Binding-site contacts:
Ligand atom C2 contacts residue ASN947 of chain 1.B at 2.5 Å.
Ligand atom C3 contacts residue ASN947 of chain 1.B at 3.8 Å.
Ligand atom O5 contacts residue ASN947 of chain 1.B at 2.4 Å (h-bond).
Ligand atom C6 contacts residue ARG1008 of chain 1.B at 4.4 Å.
Ligand atom O6 contacts residue ARG1008 of chain 1.B at 3.6 Å (salt-bridge).
Ligand atom C5 contacts residue ASN947 of chain 1.B at 3.6 Å.
Ligand atom N2 contacts residue ASN947 of chain 1.B at 2.9 Å (h-bond).
Ligand atom C1 contacts residue ASN947 of chain 1.B at 1.4 Å.
Ligand atom C7 contacts residue ASN947 of chain 1.B at 4.1 Å.
Ligand atom C4 contacts residue ASN947 of chain 1.B at 4.2 Å.

Sequence of chain 1.B:
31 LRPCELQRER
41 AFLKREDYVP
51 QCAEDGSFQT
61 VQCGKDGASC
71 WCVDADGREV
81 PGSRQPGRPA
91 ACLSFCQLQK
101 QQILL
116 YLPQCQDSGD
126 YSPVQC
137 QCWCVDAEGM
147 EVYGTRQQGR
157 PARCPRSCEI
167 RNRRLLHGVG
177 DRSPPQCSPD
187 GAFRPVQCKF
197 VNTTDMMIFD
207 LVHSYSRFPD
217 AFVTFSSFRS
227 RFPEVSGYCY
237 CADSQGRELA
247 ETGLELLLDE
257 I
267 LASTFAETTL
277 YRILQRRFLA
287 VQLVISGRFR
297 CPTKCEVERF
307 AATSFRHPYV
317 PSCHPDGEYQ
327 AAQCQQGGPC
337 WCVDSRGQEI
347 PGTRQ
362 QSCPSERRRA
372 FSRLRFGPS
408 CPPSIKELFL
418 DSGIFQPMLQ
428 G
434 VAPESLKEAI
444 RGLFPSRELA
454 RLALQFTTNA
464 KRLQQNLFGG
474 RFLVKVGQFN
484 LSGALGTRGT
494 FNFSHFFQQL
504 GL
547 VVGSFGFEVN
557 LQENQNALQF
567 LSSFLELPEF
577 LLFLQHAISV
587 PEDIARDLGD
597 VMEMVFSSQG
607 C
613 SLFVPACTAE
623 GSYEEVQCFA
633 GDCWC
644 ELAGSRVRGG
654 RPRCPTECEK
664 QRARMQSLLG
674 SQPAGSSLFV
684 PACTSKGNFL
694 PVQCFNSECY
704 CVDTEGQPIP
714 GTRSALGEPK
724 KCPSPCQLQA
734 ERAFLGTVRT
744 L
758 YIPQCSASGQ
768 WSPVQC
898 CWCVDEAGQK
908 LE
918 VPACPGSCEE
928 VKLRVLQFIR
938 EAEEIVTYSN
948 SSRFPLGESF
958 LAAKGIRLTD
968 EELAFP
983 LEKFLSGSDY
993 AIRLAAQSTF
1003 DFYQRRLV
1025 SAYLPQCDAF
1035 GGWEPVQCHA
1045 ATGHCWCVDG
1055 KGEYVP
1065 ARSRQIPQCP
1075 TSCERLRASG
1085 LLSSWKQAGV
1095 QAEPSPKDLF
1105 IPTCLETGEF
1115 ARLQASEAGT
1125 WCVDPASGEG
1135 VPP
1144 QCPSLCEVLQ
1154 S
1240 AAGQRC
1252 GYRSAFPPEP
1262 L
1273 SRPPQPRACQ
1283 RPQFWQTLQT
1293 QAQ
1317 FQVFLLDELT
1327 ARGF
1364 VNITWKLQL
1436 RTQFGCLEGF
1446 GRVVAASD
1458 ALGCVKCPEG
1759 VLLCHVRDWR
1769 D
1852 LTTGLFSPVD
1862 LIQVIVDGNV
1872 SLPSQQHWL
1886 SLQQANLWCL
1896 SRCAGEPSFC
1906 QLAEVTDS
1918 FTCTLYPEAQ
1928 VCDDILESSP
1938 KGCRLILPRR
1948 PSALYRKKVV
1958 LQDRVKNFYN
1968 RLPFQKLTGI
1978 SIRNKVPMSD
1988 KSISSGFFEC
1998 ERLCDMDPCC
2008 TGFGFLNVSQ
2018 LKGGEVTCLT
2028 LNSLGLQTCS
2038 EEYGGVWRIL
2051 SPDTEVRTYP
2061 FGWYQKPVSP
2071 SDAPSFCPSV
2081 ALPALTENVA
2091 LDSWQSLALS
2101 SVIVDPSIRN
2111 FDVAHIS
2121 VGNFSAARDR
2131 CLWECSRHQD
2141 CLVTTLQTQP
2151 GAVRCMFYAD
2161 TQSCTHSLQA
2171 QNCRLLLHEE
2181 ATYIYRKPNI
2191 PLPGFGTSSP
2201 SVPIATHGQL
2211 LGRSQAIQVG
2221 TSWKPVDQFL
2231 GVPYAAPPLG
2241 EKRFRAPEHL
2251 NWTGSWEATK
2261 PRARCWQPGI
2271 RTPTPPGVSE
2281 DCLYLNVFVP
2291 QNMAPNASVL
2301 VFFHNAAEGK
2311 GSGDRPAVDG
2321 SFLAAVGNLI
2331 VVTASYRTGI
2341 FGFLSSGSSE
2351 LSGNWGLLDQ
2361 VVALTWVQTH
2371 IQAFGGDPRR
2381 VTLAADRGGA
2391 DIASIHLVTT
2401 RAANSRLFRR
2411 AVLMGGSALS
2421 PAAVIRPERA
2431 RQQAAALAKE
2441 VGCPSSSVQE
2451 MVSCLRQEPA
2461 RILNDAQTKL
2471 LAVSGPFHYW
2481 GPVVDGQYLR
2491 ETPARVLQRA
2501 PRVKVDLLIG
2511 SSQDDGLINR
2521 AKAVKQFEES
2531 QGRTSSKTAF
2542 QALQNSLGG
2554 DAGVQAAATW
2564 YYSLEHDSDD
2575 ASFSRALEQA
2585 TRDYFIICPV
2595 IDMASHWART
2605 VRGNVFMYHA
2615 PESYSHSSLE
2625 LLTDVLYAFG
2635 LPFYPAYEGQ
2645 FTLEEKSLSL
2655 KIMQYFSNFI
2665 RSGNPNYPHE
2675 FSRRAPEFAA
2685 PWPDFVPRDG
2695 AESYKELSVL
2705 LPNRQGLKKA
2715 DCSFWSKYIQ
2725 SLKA

The protein below binds the small molecule below.
Small molecule (SMILES): CC(=O)N[C@@H]1[C@@H](O)[C@H](O)[C@@H](CO)O[C@H]1O